This small molecule binds to this protein.
Small molecule (SMILES): C[C@H](CCC(=O)NCC(=O)O)[C@H]1CC[C@H]2[C@@H]3[C@H](O)C[C@@H]4C[C@H](O)CC[C@]4(C)[C@H]3C[C@H](O)[C@]12C

Sequence of chain 1.A:
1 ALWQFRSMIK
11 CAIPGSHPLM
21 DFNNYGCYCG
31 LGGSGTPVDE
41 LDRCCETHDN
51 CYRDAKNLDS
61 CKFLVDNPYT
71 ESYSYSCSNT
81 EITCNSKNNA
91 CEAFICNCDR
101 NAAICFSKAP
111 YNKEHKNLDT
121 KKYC

Binding-site contacts:
Ligand atom C19 contacts residue ILE9 of chain 1.A at 4.0 Å (hydrophobic).
Ligand atom C23 contacts residue PHE106 of chain 1.A at 4.0 Å (hydrophobic).
Ligand atom C4 contacts residue PHE5 of chain 1.A at 3.9 Å (hydrophobic).
Ligand atom C19 contacts residue PHE106 of chain 1.A at 4.0 Å (hydrophobic).
Ligand atom C19 contacts residue ILE13 of chain 1.A at 3.7 Å (hydrophobic).
Ligand atom C9 contacts residue CYS29 of chain 1.A at 4.1 Å (hydrophobic).
Ligand atom O3 contacts residue ILE9 of chain 1.A at 3.9 Å.
Ligand atom C24 contacts residue TYR111 of chain 1.A at 4.0 Å (hydrophobic).
Ligand atom C21 contacts residue TYR111 of chain 1.A at 4.1 Å (hydrophobic).
Ligand atom C16 contacts residue LEU41 of chain 1.A at 4.0 Å (hydrophobic).
Ligand atom C contacts residue ASP21 of chain 1.A at 3.9 Å.
Ligand atom C6 contacts residue GLY30 of chain 1.A at 4.0 Å.
Ligand atom O1 contacts residue ASN23 of chain 1.A at 2.7 Å (h-bond).
Ligand atom O contacts residue ARG6 of chain 1.A at 3.6 Å.
Ligand atom C8 contacts residue ASN23 of chain 1.A at 3.2 Å.
Ligand atom C7 contacts residue ASN23 of chain 1.A at 3.5 Å.
Ligand atom C14 contacts residue MET20 of chain 1.A at 4.0 Å (hydrophobic).
Ligand atom C23 contacts residue CYS29 of chain 1.A at 4.1 Å (hydrophobic).
Ligand atom C7 contacts residue CYS29 of chain 1.A at 3.6 Å (hydrophobic).
Ligand atom O4 contacts residue TYR111 of chain 1.A at 3.3 Å.
Ligand atom C5 contacts residue ASP21 of chain 1.A at 4.0 Å.
Ligand atom C23 contacts residue CYS45 of chain 1.A at 4.1 Å (hydrophobic).
Ligand atom C7 contacts residue GLY30 of chain 1.A at 3.6 Å.
Ligand atom C20 contacts residue TYR111 of chain 1.A at 4.0 Å (hydrophobic).
Ligand atom O1 contacts residue MET20 of chain 1.A at 3.2 Å (h-bond).
Ligand atom C15 contacts residue TYR25 of chain 1.A at 3.5 Å (hydrophobic).
Ligand atom C16 contacts residue TYR111 of chain 1.A at 4.0 Å (hydrophobic).
Ligand atom CA contacts residue TYR111 of chain 1.A at 3.9 Å (hydrophobic).
Ligand atom C23 contacts residue LEU41 of chain 1.A at 3.8 Å (hydrophobic).
Ligand atom N contacts residue TYR111 of chain 1.A at 3.8 Å.
Ligand atom C12 contacts residue ILE9 of chain 1.A at 3.8 Å (hydrophobic).
Ligand atom C11 contacts residue ILE9 of chain 1.A at 3.5 Å (hydrophobic).
Ligand atom C12 contacts residue PHE106 of chain 1.A at 4.1 Å (hydrophobic).
Ligand atom C11 contacts residue PHE106 of chain 1.A at 3.6 Å (hydrophobic).
Ligand atom C5 contacts residue ARG6 of chain 1.A at 4.0 Å.
Ligand atom O2 contacts residue MET20 of chain 1.A at 3.5 Å.
Ligand atom C15 contacts residue MET20 of chain 1.A at 4.0 Å (hydrophobic).
Ligand atom C22 contacts residue TYR111 of chain 1.A at 3.9 Å (hydrophobic).
Ligand atom O contacts residue ASP21 of chain 1.A at 3.0 Å (salt-bridge).
Ligand atom C1 contacts residue ASP21 of chain 1.A at 4.0 Å.